This protein binds this small molecule.
Small molecule (SMILES): COc1cc([C@@H]2OC[C@@H]3[C@H]2CO[C@H]3c2ccc(O)c(OC)c2)ccc1O

Binding-site contacts:
Ligand atom CAV contacts residue ASN173 of chain 1.E at 3.7 Å.
Ligand atom CAV contacts residue TYR169 of chain 1.E at 3.8 Å (hydrophobic).
Ligand atom CAF contacts residue MET125 of chain 1.E at 3.3 Å (hydrophobic).
Ligand atom CAL contacts residue TYR169 of chain 1.E at 3.5 Å (hydrophobic).
Ligand atom OAY contacts residue MET125 of chain 1.E at 3.0 Å (h-bond).
Ligand atom CAG contacts residue PHE170 of chain 1.E at 3.4 Å (hydrophobic).
Ligand atom CAD contacts residue HIS276 of chain 1.E at 3.9 Å.
Ligand atom OAY contacts residue LYS144 of chain 1.E at 3.9 Å.
Ligand atom CAO contacts residue PHE94 of chain 1.E at 3.8 Å (hydrophobic).
Ligand atom OAY contacts residue GLY124 of chain 1.E at 3.6 Å.
Ligand atom CAX contacts residue NDP1 of chain 1.P at 3.8 Å.
Ligand atom CAT contacts residue PHE94 of chain 1.E at 3.6 Å (hydrophobic).
Ligand atom CAK contacts residue NDP1 of chain 1.P at 3.1 Å.
Ligand atom CAS contacts residue PHE94 of chain 1.E at 3.9 Å (hydrophobic).
Ligand atom CAA contacts residue MET125 of chain 1.E at 3.5 Å (hydrophobic).
Ligand atom OAU contacts residue MET177 of chain 1.E at 3.0 Å (h-bond).
Ligand atom CAP contacts residue PHE277 of chain 1.E at 3.7 Å (hydrophobic).
Ligand atom OAZ contacts residue MET177 of chain 1.E at 3.6 Å.
Ligand atom CAC contacts residue HIS276 of chain 1.E at 3.6 Å.
Ligand atom CAJ contacts residue VAL92 of chain 1.E at 3.7 Å (hydrophobic).
Ligand atom CAF contacts residue NDP1 of chain 1.P at 3.9 Å.
Ligand atom CAH contacts residue HIS276 of chain 1.E at 3.5 Å.
Ligand atom CAO contacts residue PHE277 of chain 1.E at 3.8 Å (hydrophobic).
Ligand atom CAE contacts residue NDP1 of chain 1.P at 3.6 Å.
Ligand atom CAB contacts residue HIS276 of chain 1.E at 3.7 Å.
Ligand atom CAX contacts residue ILE280 of chain 1.E at 3.7 Å (hydrophobic).
Ligand atom OAW contacts residue NDP1 of chain 1.P at 3.9 Å.
Ligand atom OAW contacts residue MET125 of chain 1.E at 2.9 Å (h-bond).
Ligand atom CAL contacts residue NDP1 of chain 1.P at 3.5 Å.
Ligand atom OAM contacts residue TYR169 of chain 1.E at 3.7 Å.
Ligand atom CAB contacts residue NDP1 of chain 1.P at 3.8 Å.
Ligand atom OAI contacts residue PHE170 of chain 1.E at 3.5 Å.
Ligand atom CAV contacts residue THR179 of chain 1.E at 3.8 Å.
Ligand atom OAM contacts residue VAL92 of chain 1.E at 3.8 Å.
Ligand atom CAG contacts residue NDP1 of chain 1.P at 3.9 Å.
Ligand atom CAR contacts residue MET177 of chain 1.E at 3.7 Å (hydrophobic).
Ligand atom CAV contacts residue MET177 of chain 1.E at 3.7 Å (hydrophobic).
Ligand atom CAD contacts residue NDP1 of chain 1.P at 3.9 Å.
Ligand atom OAM contacts residue PHE94 of chain 1.E at 3.5 Å.
Ligand atom OAW contacts residue GLY124 of chain 1.E at 3.7 Å.

Sequence of chain 1.F:
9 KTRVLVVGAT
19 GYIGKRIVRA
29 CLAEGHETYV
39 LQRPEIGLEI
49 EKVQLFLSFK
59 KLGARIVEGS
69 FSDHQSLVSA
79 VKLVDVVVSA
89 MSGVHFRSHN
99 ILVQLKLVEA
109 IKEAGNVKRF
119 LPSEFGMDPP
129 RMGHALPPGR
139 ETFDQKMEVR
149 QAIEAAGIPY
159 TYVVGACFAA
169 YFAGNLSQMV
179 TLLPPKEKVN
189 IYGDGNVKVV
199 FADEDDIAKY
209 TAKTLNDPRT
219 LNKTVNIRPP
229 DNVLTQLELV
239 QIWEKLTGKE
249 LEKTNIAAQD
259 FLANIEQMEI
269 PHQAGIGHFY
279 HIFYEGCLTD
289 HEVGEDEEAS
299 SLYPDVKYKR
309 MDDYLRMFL

Sequence of chain 1.E:
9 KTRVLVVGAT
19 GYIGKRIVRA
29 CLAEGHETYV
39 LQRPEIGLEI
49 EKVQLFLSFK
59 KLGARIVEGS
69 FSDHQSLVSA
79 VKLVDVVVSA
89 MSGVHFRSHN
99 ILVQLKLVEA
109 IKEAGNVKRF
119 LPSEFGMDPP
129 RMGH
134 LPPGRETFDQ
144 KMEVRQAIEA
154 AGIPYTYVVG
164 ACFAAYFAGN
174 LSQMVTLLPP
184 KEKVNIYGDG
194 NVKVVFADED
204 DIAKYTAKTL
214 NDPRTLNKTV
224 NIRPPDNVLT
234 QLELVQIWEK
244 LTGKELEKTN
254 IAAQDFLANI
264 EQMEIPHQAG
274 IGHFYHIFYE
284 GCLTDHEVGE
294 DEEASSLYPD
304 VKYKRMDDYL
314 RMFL